The protein below binds the small molecule below.
Small molecule (SMILES): CC(=O)N[C@@H]1[C@@H](O)[C@H](O)[C@@H](CO)O[C@H]1O

Sequence of chain 1.A:
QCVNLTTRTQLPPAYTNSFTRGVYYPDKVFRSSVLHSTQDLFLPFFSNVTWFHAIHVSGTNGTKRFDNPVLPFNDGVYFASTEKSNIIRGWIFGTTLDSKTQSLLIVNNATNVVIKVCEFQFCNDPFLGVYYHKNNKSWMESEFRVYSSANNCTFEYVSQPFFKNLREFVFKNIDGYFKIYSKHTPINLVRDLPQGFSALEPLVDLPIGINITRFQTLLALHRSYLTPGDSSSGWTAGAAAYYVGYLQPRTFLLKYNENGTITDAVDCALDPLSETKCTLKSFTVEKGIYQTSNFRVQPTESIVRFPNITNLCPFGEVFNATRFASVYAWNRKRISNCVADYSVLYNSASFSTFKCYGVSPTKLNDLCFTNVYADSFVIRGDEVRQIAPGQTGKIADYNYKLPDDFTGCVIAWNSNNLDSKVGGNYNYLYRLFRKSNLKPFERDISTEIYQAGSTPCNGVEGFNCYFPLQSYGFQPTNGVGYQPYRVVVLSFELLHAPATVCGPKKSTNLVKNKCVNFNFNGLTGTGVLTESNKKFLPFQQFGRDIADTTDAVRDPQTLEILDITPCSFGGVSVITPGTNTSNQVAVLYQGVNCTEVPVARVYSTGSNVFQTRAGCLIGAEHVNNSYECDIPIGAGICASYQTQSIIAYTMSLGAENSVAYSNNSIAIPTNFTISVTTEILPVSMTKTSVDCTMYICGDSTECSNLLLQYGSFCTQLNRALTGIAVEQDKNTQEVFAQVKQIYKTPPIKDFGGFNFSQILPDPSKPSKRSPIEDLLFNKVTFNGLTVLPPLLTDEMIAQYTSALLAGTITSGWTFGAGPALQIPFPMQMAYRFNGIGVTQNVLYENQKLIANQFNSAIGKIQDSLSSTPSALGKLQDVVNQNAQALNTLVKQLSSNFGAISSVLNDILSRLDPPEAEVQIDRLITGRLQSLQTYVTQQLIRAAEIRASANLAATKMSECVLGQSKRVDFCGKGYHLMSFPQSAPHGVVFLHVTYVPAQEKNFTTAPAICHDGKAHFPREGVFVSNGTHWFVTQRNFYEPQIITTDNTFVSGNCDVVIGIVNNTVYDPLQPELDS

Binding-site contacts:
Ligand atom O5 contacts residue ASN330 of chain 1.A at 2.4 Å (h-bond).
Ligand atom C5 contacts residue ASN330 of chain 1.A at 3.7 Å.
Ligand atom C8 contacts residue PHE329 of chain 1.A at 3.4 Å (hydrophobic).
Ligand atom N2 contacts residue PHE329 of chain 1.A at 3.3 Å.
Ligand atom O7 contacts residue GLY326 of chain 1.A at 4.2 Å.
Ligand atom C8 contacts residue GLY326 of chain 1.A at 3.6 Å.
Ligand atom C1 contacts residue ASN330 of chain 1.A at 1.4 Å.
Ligand atom C7 contacts residue ASN330 of chain 1.A at 4.0 Å.
Ligand atom O6 contacts residue ASN330 of chain 1.A at 4.3 Å.
Ligand atom C7 contacts residue PHE329 of chain 1.A at 3.8 Å (hydrophobic).
Ligand atom C8 contacts residue PHE325 of chain 1.A at 4.3 Å (hydrophobic).
Ligand atom N2 contacts residue GLY326 of chain 1.A at 4.0 Å.
Ligand atom N2 contacts residue ASN330 of chain 1.A at 2.9 Å (h-bond).
Ligand atom C2 contacts residue PHE329 of chain 1.A at 4.3 Å (hydrophobic).
Ligand atom C2 contacts residue ASN330 of chain 1.A at 2.5 Å.
Ligand atom C3 contacts residue ASN330 of chain 1.A at 3.8 Å.
Ligand atom C1 contacts residue PHE329 of chain 1.A at 4.2 Å (hydrophobic).
Ligand atom C4 contacts residue ASN330 of chain 1.A at 4.2 Å.
Ligand atom C7 contacts residue GLY326 of chain 1.A at 3.7 Å.